Sequence of chain 1.B:
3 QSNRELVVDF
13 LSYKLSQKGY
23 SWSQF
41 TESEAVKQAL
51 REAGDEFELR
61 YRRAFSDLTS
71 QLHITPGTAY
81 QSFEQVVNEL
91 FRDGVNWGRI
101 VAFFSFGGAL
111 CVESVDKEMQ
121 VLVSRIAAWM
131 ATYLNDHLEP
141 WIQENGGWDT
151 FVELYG

The protein below binds the small molecule below.
Small molecule (SMILES): Cc1cc(C(=O)NS(=O)(=O)c2ccc(N[C@H](CCN(C)C)CSc3ccccc3)c([N+](=O)[O-])c2)ccc1-c1cccc2c(CCCOc3cccc4ccccc34)c(C(=O)O)nn12

Binding-site contacts:
Ligand atom O54 contacts residue TYR155 of chain 1.A at 3.5 Å.
Ligand atom O58 contacts residue ASN96 of chain 1.B at 3.5 Å (h-bond).
Ligand atom C39 contacts residue GLU56 of chain 1.B at 3.4 Å.
Ligand atom O54 contacts residue ALA53 of chain 1.B at 3.8 Å.
Ligand atom O60 contacts residue LEU90 of chain 1.B at 3.8 Å.
Ligand atom C46 contacts residue GLU56 of chain 1.B at 3.8 Å.
Ligand atom C11 contacts residue TYR61 of chain 1.B at 3.5 Å (hydrophobic).
Ligand atom C38 contacts residue ARG99 of chain 1.B at 3.9 Å.
Ligand atom O57 contacts residue TYR155 of chain 1.A at 3.8 Å.
Ligand atom C25 contacts residue TYR155 of chain 1.A at 3.6 Å (hydrophobic).
Ligand atom C34 contacts residue TYR61 of chain 1.B at 3.8 Å (hydrophobic).
Ligand atom O57 contacts residue GLY98 of chain 1.B at 3.4 Å (h-bond).
Ligand atom S62 contacts residue GLU56 of chain 1.B at 3.5 Å.
Ligand atom C34 contacts residue PHE57 of chain 1.B at 3.8 Å (hydrophobic).
Ligand atom C1 contacts residue PHE57 of chain 1.B at 3.6 Å (hydrophobic).
Ligand atom C6 contacts residue LEU68 of chain 1.B at 3.7 Å (hydrophobic).
Ligand atom O60 contacts residue ARG99 of chain 1.B at 2.7 Å (salt-bridge).
Ligand atom N53 contacts residue TYR155 of chain 1.A at 3.6 Å.
Ligand atom C5 contacts residue GLY98 of chain 1.B at 3.9 Å.
Ligand atom C2 contacts residue PHE106 of chain 1.B at 3.7 Å (hydrophobic).
Ligand atom O57 contacts residue VAL101 of chain 1.B at 3.5 Å.
Ligand atom C5 contacts residue PHE57 of chain 1.B at 3.8 Å (hydrophobic).
Ligand atom C18 contacts residue TYR155 of chain 1.A at 3.8 Å (hydrophobic).
Ligand atom O58 contacts residue GLY98 of chain 1.B at 3.3 Å (h-bond).
Ligand atom O57 contacts residue TRP97 of chain 1.B at 3.4 Å.
Ligand atom C12 contacts residue TYR155 of chain 1.A at 3.8 Å (hydrophobic).
Ligand atom C9 contacts residue LEU68 of chain 1.B at 3.8 Å (hydrophobic).
Ligand atom C44 contacts residue GLU56 of chain 1.B at 3.6 Å.
Ligand atom C43 contacts residue GLU56 of chain 1.B at 3.2 Å.
Ligand atom C10 contacts residue TYR61 of chain 1.B at 3.5 Å (hydrophobic).
Ligand atom C18 contacts residue GLY98 of chain 1.B at 3.4 Å.
Ligand atom O57 contacts residue PHE151 of chain 1.A at 3.9 Å.
Ligand atom C46 contacts residue ARG60 of chain 1.B at 3.5 Å.
Ligand atom C26 contacts residue TYR155 of chain 1.A at 3.6 Å (hydrophobic).
Ligand atom N52 contacts residue GLU56 of chain 1.B at 3.0 Å (salt-bridge).
Ligand atom N50 contacts residue TYR155 of chain 1.A at 3.6 Å.
Ligand atom C19 contacts residue PHE65 of chain 1.B at 3.8 Å (hydrophobic).
Ligand atom C1 contacts residue GLY98 of chain 1.B at 3.7 Å.
Ligand atom C9 contacts residue PHE65 of chain 1.B at 3.7 Å (hydrophobic).
Ligand atom N51 contacts residue GLY98 of chain 1.B at 3.5 Å.

Sequence of chain 1.A:
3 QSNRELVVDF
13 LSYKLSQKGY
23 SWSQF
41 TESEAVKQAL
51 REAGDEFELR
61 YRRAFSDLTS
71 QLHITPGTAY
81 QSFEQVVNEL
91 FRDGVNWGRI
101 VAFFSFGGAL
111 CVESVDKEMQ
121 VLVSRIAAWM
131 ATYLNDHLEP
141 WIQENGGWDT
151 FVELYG